A small-molecule ligand and the protein it binds are described below.
Small molecule (SMILES): Cc1cc(CCCCCCCOc2ccc(C3=NCCO3)cc2)on1

Binding-site contacts:
Ligand atom O1A contacts residue PHE121 of chain 4.A at 4.0 Å.
Ligand atom C4B contacts residue ILE183 of chain 4.A at 4.0 Å (hydrophobic).
Ligand atom O1 contacts residue THR97 of chain 4.A at 3.4 Å (h-bond).
Ligand atom N2 contacts residue THR97 of chain 4.A at 3.7 Å.
Ligand atom C1B contacts residue ILE183 of chain 4.A at 4.0 Å (hydrophobic).
Ligand atom C1C contacts residue PHE115 of chain 4.A at 3.9 Å (hydrophobic).
Ligand atom N2 contacts residue W711 of chain 4.F at 2.9 Å.
Ligand atom C3B contacts residue ILE219 of chain 4.A at 3.8 Å (hydrophobic).
Ligand atom C4A contacts residue LEU14 of chain 5.C at 4.0 Å (hydrophobic).
Ligand atom C4C contacts residue MET117 of chain 4.A at 3.9 Å (hydrophobic).
Ligand atom C4A contacts residue ILE170 of chain 4.A at 3.9 Å (hydrophobic).
Ligand atom C5A contacts residue PRO168 of chain 4.A at 4.0 Å (hydrophobic).
Ligand atom C5A contacts residue ILE144 of chain 4.A at 3.7 Å (hydrophobic).
Ligand atom C3C contacts residue TYR192 of chain 4.A at 4.0 Å (hydrophobic).
Ligand atom C31 contacts residue W711 of chain 4.F at 3.0 Å.
Ligand atom C2C contacts residue LEU216 of chain 4.A at 3.7 Å (hydrophobic).
Ligand atom N3A contacts residue MET181 of chain 4.A at 3.3 Å.
Ligand atom C4A contacts residue MET181 of chain 4.A at 3.6 Å (hydrophobic).
Ligand atom C6B contacts residue ILE183 of chain 4.A at 3.6 Å (hydrophobic).
Ligand atom C3C contacts residue LEU216 of chain 4.A at 3.7 Å (hydrophobic).
Ligand atom N3A contacts residue ALA24 of chain 4.C at 3.8 Å.
Ligand atom C6C contacts residue ILE186 of chain 4.A at 3.9 Å (hydrophobic).
Ligand atom C4A contacts residue ALA24 of chain 4.C at 4.0 Å (hydrophobic).
Ligand atom C6B contacts residue TYR146 of chain 4.A at 3.8 Å (hydrophobic).
Ligand atom O1 contacts residue W711 of chain 4.F at 3.7 Å.
Ligand atom O1B contacts residue ILE95 of chain 4.A at 3.6 Å.
Ligand atom C2A contacts residue MET181 of chain 4.A at 3.7 Å (hydrophobic).
Ligand atom C2B contacts residue ILE219 of chain 4.A at 3.8 Å (hydrophobic).
Ligand atom C31 contacts residue ASN214 of chain 4.A at 3.3 Å.
Ligand atom C31 contacts residue LEU216 of chain 4.A at 3.4 Å (hydrophobic).
Ligand atom N3A contacts residue TYR146 of chain 4.A at 4.0 Å.
Ligand atom C1C contacts residue THR97 of chain 4.A at 3.9 Å.
Ligand atom C2A contacts residue TYR146 of chain 4.A at 3.7 Å (hydrophobic).
Ligand atom C5B contacts residue ILE183 of chain 4.A at 3.7 Å (hydrophobic).
Ligand atom C5B contacts residue TYR146 of chain 4.A at 3.4 Å (hydrophobic).
Ligand atom C4 contacts residue TYR192 of chain 4.A at 3.5 Å (hydrophobic).
Ligand atom C5A contacts residue ILE170 of chain 4.A at 3.8 Å (hydrophobic).
Ligand atom C3 contacts residue W711 of chain 4.F at 3.3 Å.
Ligand atom C2C contacts residue THR97 of chain 4.A at 3.9 Å.
Ligand atom C4B contacts residue TYR146 of chain 4.A at 3.7 Å (hydrophobic).

Sequence of chain 5.C:
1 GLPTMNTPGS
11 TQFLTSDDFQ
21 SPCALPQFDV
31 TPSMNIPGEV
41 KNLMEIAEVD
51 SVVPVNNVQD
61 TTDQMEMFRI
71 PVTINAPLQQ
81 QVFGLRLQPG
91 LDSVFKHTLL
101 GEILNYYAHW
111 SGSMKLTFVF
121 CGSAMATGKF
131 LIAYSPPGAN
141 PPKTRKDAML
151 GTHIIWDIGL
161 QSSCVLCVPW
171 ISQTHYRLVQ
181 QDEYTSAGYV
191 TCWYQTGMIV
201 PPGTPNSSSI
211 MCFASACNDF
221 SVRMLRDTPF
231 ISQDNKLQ

Sequence of chain 4.A:
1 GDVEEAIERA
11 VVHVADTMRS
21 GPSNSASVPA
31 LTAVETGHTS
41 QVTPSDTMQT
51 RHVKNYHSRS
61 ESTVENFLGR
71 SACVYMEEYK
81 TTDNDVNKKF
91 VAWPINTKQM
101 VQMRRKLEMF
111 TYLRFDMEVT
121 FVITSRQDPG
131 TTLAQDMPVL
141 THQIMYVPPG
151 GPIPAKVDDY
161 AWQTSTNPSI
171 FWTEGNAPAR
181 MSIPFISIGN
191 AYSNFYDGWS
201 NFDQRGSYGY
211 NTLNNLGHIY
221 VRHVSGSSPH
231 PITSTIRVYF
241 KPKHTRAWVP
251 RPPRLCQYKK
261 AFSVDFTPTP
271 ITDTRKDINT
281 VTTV

Sequence of chain 4.C:
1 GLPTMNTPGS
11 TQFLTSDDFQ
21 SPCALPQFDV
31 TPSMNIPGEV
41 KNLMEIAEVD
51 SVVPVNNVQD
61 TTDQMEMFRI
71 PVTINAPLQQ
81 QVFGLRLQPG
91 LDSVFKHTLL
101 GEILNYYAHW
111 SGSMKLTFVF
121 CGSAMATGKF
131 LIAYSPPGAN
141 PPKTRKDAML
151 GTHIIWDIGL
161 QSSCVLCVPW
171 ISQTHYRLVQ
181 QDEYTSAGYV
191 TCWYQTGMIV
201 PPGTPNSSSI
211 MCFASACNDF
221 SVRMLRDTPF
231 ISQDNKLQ